Sequence of chain 1.B:
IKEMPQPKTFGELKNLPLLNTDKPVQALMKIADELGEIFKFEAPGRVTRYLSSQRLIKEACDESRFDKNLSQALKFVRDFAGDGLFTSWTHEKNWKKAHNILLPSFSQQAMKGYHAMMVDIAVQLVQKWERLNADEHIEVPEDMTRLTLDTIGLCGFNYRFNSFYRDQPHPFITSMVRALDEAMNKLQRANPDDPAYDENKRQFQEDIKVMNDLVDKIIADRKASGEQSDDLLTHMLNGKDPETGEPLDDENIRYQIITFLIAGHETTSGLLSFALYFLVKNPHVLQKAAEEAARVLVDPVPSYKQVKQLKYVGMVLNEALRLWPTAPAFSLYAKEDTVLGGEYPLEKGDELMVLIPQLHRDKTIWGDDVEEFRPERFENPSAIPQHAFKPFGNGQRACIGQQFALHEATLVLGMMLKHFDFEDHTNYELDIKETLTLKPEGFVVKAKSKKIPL

This protein binds this small molecule.
Small molecule (SMILES): OC[C@@H](O)[C@@H](O)[C@H](O)[C@@H](O)CO

Binding-site contacts:
Ligand atom O4 contacts residue GLY395 of chain 1.B at 3.3 Å (h-bond).
Ligand atom C4 contacts residue GLY395 of chain 1.B at 4.1 Å.
Ligand atom C4 contacts residue LYS392 of chain 1.B at 4.3 Å.
Ligand atom C6 contacts residue GLN404 of chain 1.B at 3.3 Å.
Ligand atom O3 contacts residue ASN396 of chain 1.B at 3.6 Å (h-bond).
Ligand atom C6 contacts residue ALA400 of chain 1.B at 4.0 Å (hydrophobic).
Ligand atom O1 contacts residue GLN388 of chain 1.B at 3.4 Å.
Ligand atom C6 contacts residue GLY395 of chain 1.B at 4.2 Å.
Ligand atom C2 contacts residue PHE391 of chain 1.B at 4.1 Å (hydrophobic).
Ligand atom O6 contacts residue GLN404 of chain 1.B at 2.8 Å (h-bond).
Ligand atom O3 contacts residue GLY397 of chain 1.B at 4.4 Å.
Ligand atom O4 contacts residue PHE391 of chain 1.B at 3.6 Å.
Ligand atom C1 contacts residue HIS389 of chain 1.B at 3.8 Å.
Ligand atom O3 contacts residue GLY395 of chain 1.B at 3.9 Å.
Ligand atom O4 contacts residue LYS392 of chain 1.B at 3.8 Å.
Ligand atom O1 contacts residue HIS389 of chain 1.B at 2.9 Å (h-bond).
Ligand atom C5 contacts residue GLY395 of chain 1.B at 3.8 Å.
Ligand atom O3 contacts residue LYS392 of chain 1.B at 2.4 Å (salt-bridge).
Ligand atom O5 contacts residue ALA400 of chain 1.B at 4.5 Å.
Ligand atom O2 contacts residue LYS392 of chain 1.B at 3.0 Å.
Ligand atom C3 contacts residue LYS392 of chain 1.B at 3.5 Å.
Ligand atom C6 contacts residue PHE394 of chain 1.B at 4.0 Å (hydrophobic).
Ligand atom C2 contacts residue HIS389 of chain 1.B at 4.5 Å.
Ligand atom O2 contacts residue PHE391 of chain 1.B at 3.0 Å (h-bond).
Ligand atom O2 contacts residue HIS389 of chain 1.B at 3.9 Å.
Ligand atom C1 contacts residue LYS392 of chain 1.B at 4.2 Å.
Ligand atom C5 contacts residue ALA400 of chain 1.B at 4.2 Å (hydrophobic).
Ligand atom C2 contacts residue LYS392 of chain 1.B at 3.9 Å.
Ligand atom O6 contacts residue PHE394 of chain 1.B at 4.0 Å.
Ligand atom O3 contacts residue HIS389 of chain 1.B at 4.2 Å.
Ligand atom C1 contacts residue GLN388 of chain 1.B at 4.0 Å.